The small molecule below binds the protein below.
Small molecule (SMILES): CC(=O)N[C@@H]1[C@@H](O)[C@H](O)[C@@H](CO)O[C@H]1O

Binding-site contacts:
Ligand atom C8 contacts residue GLU309 of chain 1.G at 4.5 Å.
Ligand atom C7 contacts residue ASN308 of chain 1.G at 3.7 Å.
Ligand atom C4 contacts residue ASN308 of chain 1.G at 4.2 Å.
Ligand atom O3 contacts residue TRP364 of chain 1.G at 4.3 Å.
Ligand atom C5 contacts residue ASN308 of chain 1.G at 3.7 Å.
Ligand atom O7 contacts residue ASN308 of chain 1.G at 3.7 Å.
Ligand atom N2 contacts residue ASN308 of chain 1.G at 2.8 Å (h-bond).
Ligand atom C3 contacts residue ASN308 of chain 1.G at 3.8 Å.
Ligand atom O5 contacts residue ASN308 of chain 1.G at 2.4 Å (h-bond).
Ligand atom C2 contacts residue TRP364 of chain 1.G at 4.3 Å (hydrophobic).
Ligand atom O7 contacts residue GLU309 of chain 1.G at 4.1 Å.
Ligand atom C4 contacts residue TRP364 of chain 1.G at 4.2 Å (hydrophobic).
Ligand atom C7 contacts residue GLU309 of chain 1.G at 4.5 Å.
Ligand atom O7 contacts residue TRP364 of chain 1.G at 4.3 Å.
Ligand atom C1 contacts residue ASN308 of chain 1.G at 1.4 Å.
Ligand atom C2 contacts residue ASN308 of chain 1.G at 2.4 Å.

Sequence of chain 1.G:
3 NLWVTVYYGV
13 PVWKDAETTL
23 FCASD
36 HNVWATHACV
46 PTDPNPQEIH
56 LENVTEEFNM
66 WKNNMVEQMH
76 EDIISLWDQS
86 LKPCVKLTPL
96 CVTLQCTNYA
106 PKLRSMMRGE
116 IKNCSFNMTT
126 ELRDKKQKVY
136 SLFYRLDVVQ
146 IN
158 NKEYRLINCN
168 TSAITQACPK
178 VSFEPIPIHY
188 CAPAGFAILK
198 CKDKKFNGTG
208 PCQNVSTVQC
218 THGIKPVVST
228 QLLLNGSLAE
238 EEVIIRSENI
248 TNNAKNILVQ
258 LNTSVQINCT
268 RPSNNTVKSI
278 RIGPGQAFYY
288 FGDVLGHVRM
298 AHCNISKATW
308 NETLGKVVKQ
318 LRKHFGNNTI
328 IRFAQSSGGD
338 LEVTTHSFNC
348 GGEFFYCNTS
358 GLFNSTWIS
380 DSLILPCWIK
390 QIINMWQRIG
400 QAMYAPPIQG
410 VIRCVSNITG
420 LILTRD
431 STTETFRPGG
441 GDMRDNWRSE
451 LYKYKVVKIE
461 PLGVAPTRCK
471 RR